Binding-site contacts:
Ligand atom C3 contacts residue ASN203 of chain 1.B at 3.8 Å.
Ligand atom O7 contacts residue ILE168 of chain 1.B at 4.2 Å.
Ligand atom C4 contacts residue ASN203 of chain 1.B at 4.2 Å.
Ligand atom C6 contacts residue GLU206 of chain 1.B at 4.1 Å.
Ligand atom C1 contacts residue ILE168 of chain 1.B at 4.1 Å (hydrophobic).
Ligand atom O7 contacts residue GLN201 of chain 1.B at 4.0 Å.
Ligand atom N2 contacts residue ASN203 of chain 1.B at 3.0 Å (h-bond).
Ligand atom C7 contacts residue ASN203 of chain 1.B at 3.3 Å.
Ligand atom O6 contacts residue THR205 of chain 1.B at 4.1 Å.
Ligand atom O5 contacts residue ASN203 of chain 1.B at 2.4 Å (h-bond).
Ligand atom N2 contacts residue ILE168 of chain 1.B at 3.6 Å.
Ligand atom C8 contacts residue GLU206 of chain 1.B at 3.9 Å.
Ligand atom O7 contacts residue LYS241 of chain 1.B at 4.0 Å.
Ligand atom C8 contacts residue ILE168 of chain 1.B at 3.8 Å (hydrophobic).
Ligand atom C7 contacts residue ILE168 of chain 1.B at 3.7 Å (hydrophobic).
Ligand atom C5 contacts residue THR205 of chain 1.B at 3.8 Å.
Ligand atom C2 contacts residue ASN203 of chain 1.B at 2.4 Å.
Ligand atom C6 contacts residue THR205 of chain 1.B at 4.4 Å.
Ligand atom C2 contacts residue ILE168 of chain 1.B at 4.5 Å (hydrophobic).
Ligand atom O6 contacts residue GLU206 of chain 1.B at 3.3 Å (salt-bridge).
Ligand atom O5 contacts residue THR205 of chain 1.B at 3.7 Å.
Ligand atom C5 contacts residue ASN203 of chain 1.B at 3.6 Å.
Ligand atom C1 contacts residue ASN203 of chain 1.B at 1.4 Å.
Ligand atom C1 contacts residue THR205 of chain 1.B at 3.5 Å.
Ligand atom O7 contacts residue ASN203 of chain 1.B at 3.2 Å (h-bond).

Sequence of chain 1.B:
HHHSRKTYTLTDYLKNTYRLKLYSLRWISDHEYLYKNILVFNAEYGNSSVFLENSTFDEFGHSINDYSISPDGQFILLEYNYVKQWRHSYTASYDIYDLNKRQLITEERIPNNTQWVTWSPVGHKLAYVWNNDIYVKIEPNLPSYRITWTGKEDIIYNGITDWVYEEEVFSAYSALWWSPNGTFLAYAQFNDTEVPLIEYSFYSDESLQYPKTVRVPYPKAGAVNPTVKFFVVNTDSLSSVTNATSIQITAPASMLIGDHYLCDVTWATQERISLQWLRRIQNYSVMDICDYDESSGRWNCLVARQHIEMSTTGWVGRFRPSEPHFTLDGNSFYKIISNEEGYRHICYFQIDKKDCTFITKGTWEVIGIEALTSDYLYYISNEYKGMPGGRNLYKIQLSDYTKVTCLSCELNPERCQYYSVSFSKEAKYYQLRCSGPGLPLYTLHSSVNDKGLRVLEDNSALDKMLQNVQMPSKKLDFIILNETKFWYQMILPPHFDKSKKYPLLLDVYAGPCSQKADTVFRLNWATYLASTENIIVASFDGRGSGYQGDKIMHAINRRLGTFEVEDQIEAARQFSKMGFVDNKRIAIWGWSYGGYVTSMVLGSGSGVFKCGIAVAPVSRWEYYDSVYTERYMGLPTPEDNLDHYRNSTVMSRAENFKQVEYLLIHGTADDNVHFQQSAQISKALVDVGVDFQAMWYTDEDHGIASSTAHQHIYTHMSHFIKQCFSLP

A small-molecule ligand and the protein it binds are described below.
Small molecule (SMILES): CC(=O)N[C@H]1[C@H](O[C@H]2[C@H](O)[C@@H](NC(C)=O)CO[C@@H]2CO)O[C@H](CO)[C@@H](O)[C@@H]1O